The small molecule below binds the protein below.
Small molecule (SMILES): O=C([O-])C(=O)[O-]

Sequence of chain 1.C:
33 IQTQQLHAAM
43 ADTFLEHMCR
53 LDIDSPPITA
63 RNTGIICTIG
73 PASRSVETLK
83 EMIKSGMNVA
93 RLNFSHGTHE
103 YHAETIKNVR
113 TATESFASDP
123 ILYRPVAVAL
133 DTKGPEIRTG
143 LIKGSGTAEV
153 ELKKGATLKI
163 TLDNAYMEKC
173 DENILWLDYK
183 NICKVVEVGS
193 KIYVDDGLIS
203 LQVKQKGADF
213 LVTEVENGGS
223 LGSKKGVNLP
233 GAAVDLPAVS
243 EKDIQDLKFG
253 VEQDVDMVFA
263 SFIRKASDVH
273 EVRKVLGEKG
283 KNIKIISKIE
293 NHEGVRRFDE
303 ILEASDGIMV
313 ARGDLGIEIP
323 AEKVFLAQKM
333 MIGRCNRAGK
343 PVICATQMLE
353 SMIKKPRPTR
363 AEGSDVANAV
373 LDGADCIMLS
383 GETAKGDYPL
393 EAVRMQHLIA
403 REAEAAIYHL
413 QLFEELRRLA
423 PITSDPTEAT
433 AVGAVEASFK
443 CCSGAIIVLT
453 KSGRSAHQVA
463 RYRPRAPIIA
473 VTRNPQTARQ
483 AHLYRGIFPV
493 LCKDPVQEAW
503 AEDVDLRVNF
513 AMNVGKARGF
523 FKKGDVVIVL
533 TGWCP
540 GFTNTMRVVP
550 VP

Binding-site contacts:
Ligand atom O3 contacts residue ALA313 of chain 1.C at 3.8 Å.
Ligand atom C1 contacts residue MG1 of chain 1.CA at 2.8 Å.
Ligand atom C2 contacts residue MG1 of chain 1.CA at 2.9 Å.
Ligand atom O3 contacts residue MG1 of chain 1.CA at 4.0 Å.
Ligand atom O4 contacts residue GLY315 of chain 1.C at 3.0 Å (h-bond).
Ligand atom C2 contacts residue ASP316 of chain 1.C at 3.8 Å.
Ligand atom O1 contacts residue MG1 of chain 1.CA at 2.0 Å.
Ligand atom C1 contacts residue THR348 of chain 1.C at 4.2 Å.
Ligand atom O1 contacts residue GLU292 of chain 1.C at 3.0 Å (salt-bridge).
Ligand atom O2 contacts residue GLY315 of chain 1.C at 3.6 Å.
Ligand atom O3 contacts residue THR348 of chain 1.C at 3.6 Å.
Ligand atom C1 contacts residue GLU292 of chain 1.C at 3.6 Å.
Ligand atom C2 contacts residue GLU292 of chain 1.C at 3.6 Å.
Ligand atom O3 contacts residue LYS290 of chain 1.C at 3.8 Å.
Ligand atom C2 contacts residue THR348 of chain 1.C at 3.6 Å.
Ligand atom O1 contacts residue ARG93 of chain 1.C at 4.4 Å.
Ligand atom O2 contacts residue ASP316 of chain 1.C at 2.7 Å (salt-bridge).
Ligand atom O4 contacts residue THR348 of chain 1.C at 2.4 Å (h-bond).
Ligand atom C1 contacts residue ALA313 of chain 1.C at 3.6 Å (hydrophobic).
Ligand atom O3 contacts residue ARG93 of chain 1.C at 4.0 Å.
Ligand atom C2 contacts residue GLY315 of chain 1.C at 3.7 Å.
Ligand atom O3 contacts residue MET380 of chain 1.C at 4.2 Å.
Ligand atom O4 contacts residue MG1 of chain 1.CA at 4.1 Å.
Ligand atom O1 contacts residue ALA313 of chain 1.C at 4.1 Å.
Ligand atom O4 contacts residue ALA313 of chain 1.C at 3.6 Å.
Ligand atom O1 contacts residue LYS290 of chain 1.C at 2.7 Å (salt-bridge).
Ligand atom C2 contacts residue ALA313 of chain 1.C at 3.4 Å (hydrophobic).
Ligand atom C1 contacts residue ASP316 of chain 1.C at 4.3 Å.
Ligand atom O1 contacts residue ASP316 of chain 1.C at 3.9 Å.
Ligand atom O4 contacts residue ASP316 of chain 1.C at 4.0 Å.
Ligand atom O2 contacts residue GLU292 of chain 1.C at 2.9 Å (salt-bridge).
Ligand atom O3 contacts residue MET311 of chain 1.C at 4.2 Å.
Ligand atom O2 contacts residue ALA313 of chain 1.C at 3.6 Å.
Ligand atom O2 contacts residue MG1 of chain 1.CA at 2.3 Å.
Ligand atom O4 contacts residue ARG314 of chain 1.C at 3.8 Å.
Ligand atom C1 contacts residue LYS290 of chain 1.C at 3.6 Å.